Sequence of chain 1.A:
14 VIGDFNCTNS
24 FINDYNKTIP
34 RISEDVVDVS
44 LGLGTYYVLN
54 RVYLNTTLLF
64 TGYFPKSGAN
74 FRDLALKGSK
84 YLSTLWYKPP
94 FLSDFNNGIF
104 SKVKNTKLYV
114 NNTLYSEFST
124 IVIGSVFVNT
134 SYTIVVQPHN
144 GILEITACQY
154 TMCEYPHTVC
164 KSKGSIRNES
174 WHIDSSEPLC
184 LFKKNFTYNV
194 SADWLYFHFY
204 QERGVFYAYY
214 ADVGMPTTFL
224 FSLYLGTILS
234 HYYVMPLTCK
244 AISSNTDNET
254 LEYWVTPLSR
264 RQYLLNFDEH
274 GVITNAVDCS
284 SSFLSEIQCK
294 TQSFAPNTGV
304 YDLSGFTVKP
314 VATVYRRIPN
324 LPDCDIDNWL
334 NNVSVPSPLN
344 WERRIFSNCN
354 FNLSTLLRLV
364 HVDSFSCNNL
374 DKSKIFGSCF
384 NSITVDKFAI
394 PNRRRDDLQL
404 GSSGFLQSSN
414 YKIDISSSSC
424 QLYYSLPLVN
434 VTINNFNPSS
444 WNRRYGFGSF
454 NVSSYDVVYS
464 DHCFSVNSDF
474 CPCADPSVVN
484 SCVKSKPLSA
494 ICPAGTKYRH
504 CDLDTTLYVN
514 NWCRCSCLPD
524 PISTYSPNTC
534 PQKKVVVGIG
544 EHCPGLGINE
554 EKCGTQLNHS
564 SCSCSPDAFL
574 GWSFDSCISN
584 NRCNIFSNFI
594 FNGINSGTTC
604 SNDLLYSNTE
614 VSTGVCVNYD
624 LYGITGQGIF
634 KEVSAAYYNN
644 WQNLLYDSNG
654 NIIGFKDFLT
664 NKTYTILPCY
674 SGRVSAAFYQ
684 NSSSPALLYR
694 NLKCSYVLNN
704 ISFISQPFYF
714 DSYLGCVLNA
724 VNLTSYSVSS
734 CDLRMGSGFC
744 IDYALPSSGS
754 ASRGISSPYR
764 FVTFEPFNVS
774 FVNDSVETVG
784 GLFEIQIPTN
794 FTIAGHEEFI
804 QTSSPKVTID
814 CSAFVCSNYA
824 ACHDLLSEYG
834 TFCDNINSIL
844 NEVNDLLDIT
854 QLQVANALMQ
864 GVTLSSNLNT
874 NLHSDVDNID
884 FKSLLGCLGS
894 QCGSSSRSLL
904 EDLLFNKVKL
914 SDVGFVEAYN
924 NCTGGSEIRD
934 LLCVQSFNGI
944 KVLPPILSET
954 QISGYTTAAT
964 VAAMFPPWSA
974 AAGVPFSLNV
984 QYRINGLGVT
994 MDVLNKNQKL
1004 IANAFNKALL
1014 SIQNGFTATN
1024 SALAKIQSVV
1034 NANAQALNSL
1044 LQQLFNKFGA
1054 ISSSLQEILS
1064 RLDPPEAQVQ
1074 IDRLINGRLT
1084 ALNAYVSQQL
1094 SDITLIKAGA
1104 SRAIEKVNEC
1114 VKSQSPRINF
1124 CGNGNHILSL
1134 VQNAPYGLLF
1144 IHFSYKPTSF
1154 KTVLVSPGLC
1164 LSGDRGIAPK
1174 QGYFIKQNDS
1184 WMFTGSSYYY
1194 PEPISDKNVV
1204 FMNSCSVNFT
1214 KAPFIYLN

Sequence of chain 1.C:
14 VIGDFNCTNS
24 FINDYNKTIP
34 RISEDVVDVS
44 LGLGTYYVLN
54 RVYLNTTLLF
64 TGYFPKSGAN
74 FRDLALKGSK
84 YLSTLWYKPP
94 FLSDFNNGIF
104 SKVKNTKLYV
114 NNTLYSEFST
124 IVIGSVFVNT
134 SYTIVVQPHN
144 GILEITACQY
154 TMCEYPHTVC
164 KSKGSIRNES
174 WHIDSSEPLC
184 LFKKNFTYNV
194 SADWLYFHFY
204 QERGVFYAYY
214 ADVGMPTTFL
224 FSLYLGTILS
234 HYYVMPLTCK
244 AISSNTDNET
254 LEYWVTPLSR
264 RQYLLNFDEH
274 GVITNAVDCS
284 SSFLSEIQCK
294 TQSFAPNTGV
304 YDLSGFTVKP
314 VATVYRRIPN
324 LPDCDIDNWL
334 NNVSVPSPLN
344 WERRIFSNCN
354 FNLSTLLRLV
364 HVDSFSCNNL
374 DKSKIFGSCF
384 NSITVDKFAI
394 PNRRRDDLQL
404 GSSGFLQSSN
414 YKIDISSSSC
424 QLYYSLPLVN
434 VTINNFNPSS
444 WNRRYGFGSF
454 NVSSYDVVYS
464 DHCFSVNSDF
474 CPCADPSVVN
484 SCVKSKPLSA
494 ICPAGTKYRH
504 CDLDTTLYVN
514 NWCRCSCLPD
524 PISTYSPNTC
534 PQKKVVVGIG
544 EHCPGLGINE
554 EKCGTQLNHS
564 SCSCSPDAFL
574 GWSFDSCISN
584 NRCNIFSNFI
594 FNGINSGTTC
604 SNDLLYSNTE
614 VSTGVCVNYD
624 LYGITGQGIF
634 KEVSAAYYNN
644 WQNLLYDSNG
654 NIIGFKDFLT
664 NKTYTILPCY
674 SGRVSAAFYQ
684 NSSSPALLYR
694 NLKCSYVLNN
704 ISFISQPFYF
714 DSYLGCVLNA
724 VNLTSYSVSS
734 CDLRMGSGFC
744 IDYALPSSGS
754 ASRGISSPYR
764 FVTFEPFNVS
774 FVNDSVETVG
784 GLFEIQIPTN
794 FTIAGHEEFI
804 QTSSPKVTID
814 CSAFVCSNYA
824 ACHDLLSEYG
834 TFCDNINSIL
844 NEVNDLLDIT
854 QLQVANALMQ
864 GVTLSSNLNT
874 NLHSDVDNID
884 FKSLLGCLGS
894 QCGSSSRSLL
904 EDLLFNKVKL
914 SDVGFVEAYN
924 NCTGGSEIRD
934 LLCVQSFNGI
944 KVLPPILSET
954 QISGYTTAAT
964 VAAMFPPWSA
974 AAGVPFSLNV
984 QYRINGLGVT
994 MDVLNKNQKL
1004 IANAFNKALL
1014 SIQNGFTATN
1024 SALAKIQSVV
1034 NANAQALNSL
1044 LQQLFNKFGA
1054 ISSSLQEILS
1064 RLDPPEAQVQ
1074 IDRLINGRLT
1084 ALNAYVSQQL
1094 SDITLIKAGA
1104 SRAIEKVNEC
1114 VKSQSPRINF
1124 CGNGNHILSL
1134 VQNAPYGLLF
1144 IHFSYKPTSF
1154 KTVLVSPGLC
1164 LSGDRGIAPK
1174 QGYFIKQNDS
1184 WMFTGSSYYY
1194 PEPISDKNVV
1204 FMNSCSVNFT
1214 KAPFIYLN

This small molecule binds to this protein.
Small molecule (SMILES): CC(=O)N[C@@H]1[C@@H](O)[C@H](O)[C@@H](CO)O[C@H]1O

Binding-site contacts:
Ligand atom O7 contacts residue ASN1211 of chain 1.C at 2.9 Å (h-bond).
Ligand atom O7 contacts residue ASP880 of chain 1.A at 3.0 Å (salt-bridge).
Ligand atom O6 contacts residue THR781 of chain 1.C at 3.5 Å (h-bond).
Ligand atom C7 contacts residue ASP880 of chain 1.A at 3.9 Å.
Ligand atom C3 contacts residue ASN1211 of chain 1.C at 3.8 Å.
Ligand atom C1 contacts residue ASN1211 of chain 1.C at 1.4 Å.
Ligand atom C4 contacts residue ASN1211 of chain 1.C at 4.3 Å.
Ligand atom C5 contacts residue ASN1211 of chain 1.C at 3.7 Å.
Ligand atom C7 contacts residue ASN1211 of chain 1.C at 3.1 Å.
Ligand atom C8 contacts residue ASN1211 of chain 1.C at 4.4 Å.
Ligand atom O5 contacts residue ASN1211 of chain 1.C at 2.4 Å (h-bond).
Ligand atom C8 contacts residue ASN881 of chain 1.A at 4.4 Å.
Ligand atom N2 contacts residue ASN1211 of chain 1.C at 3.0 Å (h-bond).
Ligand atom C2 contacts residue ASN1211 of chain 1.C at 2.5 Å.